The small molecule below binds the protein below.
Small molecule (SMILES): CC(=O)N[C@@H](CC(C)C)C(=O)N[C@@H](Cc1ccccc1)C(=O)C(F)(F)F

Binding-site contacts:
Ligand atom O2 contacts residue CYS43 of chain 1.C at 3.2 Å (h-bond).
Ligand atom O2 contacts residue SER47 of chain 1.C at 2.3 Å (h-bond).
Ligand atom O2 contacts residue ASP46 of chain 1.C at 3.0 Å (salt-bridge).
Ligand atom CP5 contacts residue SER42 of chain 1.C at 3.5 Å.
Ligand atom C3 contacts residue SER47 of chain 1.C at 2.6 Å.
Ligand atom CP5 contacts residue GLY68 of chain 1.C at 3.7 Å.
Ligand atom CN2 contacts residue SER66 of chain 1.C at 3.6 Å.
Ligand atom F13 contacts residue MET44 of chain 1.C at 3.3 Å.
Ligand atom N3 contacts residue SER47 of chain 1.C at 3.0 Å (h-bond).
Ligand atom C4 contacts residue CYS43 of chain 1.C at 3.3 Å (hydrophobic).
Ligand atom O2 contacts residue GLY45 of chain 1.C at 2.8 Å (h-bond).
Ligand atom F13 contacts residue GLY45 of chain 1.C at 3.3 Å.
Ligand atom CL1 contacts residue TRP67 of chain 1.C at 3.5 Å (hydrophobic).
Ligand atom CP3 contacts residue SER69 of chain 1.C at 3.6 Å.
Ligand atom CP4 contacts residue GLY68 of chain 1.C at 3.5 Å.
Ligand atom CA1 contacts residue HIS42 of chain 1.B at 3.5 Å.
Ligand atom OL1 contacts residue GLY68 of chain 1.C at 2.6 Å (h-bond).
Ligand atom C4 contacts residue SER47 of chain 1.C at 3.1 Å.
Ligand atom CP5 contacts residue TRP67 of chain 1.C at 3.5 Å (hydrophobic).
Ligand atom CA3 contacts residue ILE84 of chain 1.B at 3.3 Å (hydrophobic).
Ligand atom C2 contacts residue SER47 of chain 1.C at 1.5 Å.
Ligand atom O2 contacts residue MET44 of chain 1.C at 3.5 Å.
Ligand atom CA4 contacts residue ILE84 of chain 1.B at 3.5 Å (hydrophobic).
Ligand atom F13 contacts residue SER47 of chain 1.C at 3.8 Å.
Ligand atom F12 contacts residue PHE26 of chain 1.B at 3.6 Å.
Ligand atom C1 contacts residue SER47 of chain 1.C at 2.5 Å.
Ligand atom F12 contacts residue SER47 of chain 1.C at 3.0 Å.
Ligand atom F12 contacts residue CYS27 of chain 1.B at 3.6 Å.
Ligand atom F11 contacts residue SER47 of chain 1.C at 3.1 Å.
Ligand atom CP4 contacts residue SER42 of chain 1.C at 3.5 Å.
Ligand atom N3 contacts residue SER66 of chain 1.C at 3.4 Å (h-bond).
Ligand atom CP4 contacts residue TRP67 of chain 1.C at 3.8 Å (hydrophobic).
Ligand atom CP1 contacts residue CYS43 of chain 1.C at 3.8 Å (hydrophobic).
Ligand atom CP4 contacts residue SER69 of chain 1.C at 3.8 Å.
Ligand atom NL1 contacts residue TRP67 of chain 1.C at 3.5 Å.
Ligand atom CA4 contacts residue HIS42 of chain 1.B at 2.9 Å.
Ligand atom F11 contacts residue HIS42 of chain 1.B at 3.3 Å.
Ligand atom CA2 contacts residue HIS42 of chain 1.B at 3.7 Å.
Ligand atom CA4 contacts residue SER66 of chain 1.C at 3.5 Å.
Ligand atom OL1 contacts residue TRP67 of chain 1.C at 2.8 Å.

Sequence of chain 1.B:
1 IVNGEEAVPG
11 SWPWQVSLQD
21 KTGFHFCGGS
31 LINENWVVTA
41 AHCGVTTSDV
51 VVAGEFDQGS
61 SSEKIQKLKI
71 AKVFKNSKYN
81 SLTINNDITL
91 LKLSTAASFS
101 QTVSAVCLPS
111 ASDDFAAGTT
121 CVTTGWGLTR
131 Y

Sequence of chain 1.C:
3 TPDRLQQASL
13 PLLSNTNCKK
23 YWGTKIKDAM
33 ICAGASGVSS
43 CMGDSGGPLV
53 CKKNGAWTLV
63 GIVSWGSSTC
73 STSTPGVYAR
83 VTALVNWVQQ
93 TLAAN